Sequence of chain 2.B:
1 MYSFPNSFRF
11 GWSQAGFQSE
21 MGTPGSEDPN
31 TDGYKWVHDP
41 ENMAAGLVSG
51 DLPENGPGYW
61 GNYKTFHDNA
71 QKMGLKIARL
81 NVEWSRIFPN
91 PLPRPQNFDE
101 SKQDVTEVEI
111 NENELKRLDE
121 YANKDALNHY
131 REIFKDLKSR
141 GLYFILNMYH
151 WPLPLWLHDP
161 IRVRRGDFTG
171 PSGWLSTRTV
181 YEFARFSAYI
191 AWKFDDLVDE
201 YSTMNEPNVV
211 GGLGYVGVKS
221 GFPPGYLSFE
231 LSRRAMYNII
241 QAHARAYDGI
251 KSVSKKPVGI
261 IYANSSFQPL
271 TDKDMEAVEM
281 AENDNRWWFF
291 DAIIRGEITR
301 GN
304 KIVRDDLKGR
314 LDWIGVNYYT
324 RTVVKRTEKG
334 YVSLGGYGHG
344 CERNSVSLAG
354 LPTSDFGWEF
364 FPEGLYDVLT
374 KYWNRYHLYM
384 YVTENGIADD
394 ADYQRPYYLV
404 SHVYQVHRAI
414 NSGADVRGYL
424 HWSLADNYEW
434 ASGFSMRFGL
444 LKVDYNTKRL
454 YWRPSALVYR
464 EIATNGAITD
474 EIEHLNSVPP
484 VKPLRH

Binding-site contacts:
Ligand atom C2 contacts residue ALA434 of chain 2.B at 4.1 Å (hydrophobic).
Ligand atom C4 contacts residue VAL37 of chain 2.B at 3.8 Å (hydrophobic).
Ligand atom N7 contacts residue TRP151 of chain 2.B at 3.5 Å.
Ligand atom C1 contacts residue PRO223 of chain 2.B at 3.3 Å (hydrophobic).
Ligand atom C2 contacts residue PHE222 of chain 2.B at 4.0 Å (hydrophobic).
Ligand atom C6 contacts residue PRO223 of chain 2.B at 3.3 Å (hydrophobic).
Ligand atom C3 contacts residue GLY221 of chain 2.B at 4.0 Å.
Ligand atom C8 contacts residue TRP151 of chain 2.B at 3.5 Å (hydrophobic).
Ligand atom C8 contacts residue TRP433 of chain 2.B at 3.8 Å (hydrophobic).
Ligand atom C2 contacts residue TRP433 of chain 2.B at 3.7 Å (hydrophobic).
Ligand atom C5 contacts residue PRO223 of chain 2.B at 3.8 Å (hydrophobic).
Ligand atom C1 contacts residue PHE222 of chain 2.B at 3.5 Å (hydrophobic).
Ligand atom F10 contacts residue TRP36 of chain 2.B at 4.0 Å.
Ligand atom F10 contacts residue GLY221 of chain 2.B at 4.0 Å.
Ligand atom C5 contacts residue GLY33 of chain 2.B at 4.0 Å.
Ligand atom C9 contacts residue GLY33 of chain 2.B at 3.4 Å.
Ligand atom C2 contacts residue GLY221 of chain 2.B at 3.5 Å.
Ligand atom C3 contacts residue TRP36 of chain 2.B at 4.1 Å (hydrophobic).
Ligand atom C9 contacts residue PRO223 of chain 2.B at 4.2 Å (hydrophobic).
Ligand atom C4 contacts residue TRP433 of chain 2.B at 3.5 Å (hydrophobic).
Ligand atom C3 contacts residue ALA434 of chain 2.B at 4.1 Å (hydrophobic).
Ligand atom C5 contacts residue TRP433 of chain 2.B at 3.4 Å (hydrophobic).
Ligand atom C6 contacts residue TRP433 of chain 2.B at 3.5 Å (hydrophobic).
Ligand atom N7 contacts residue PRO223 of chain 2.B at 3.7 Å.
Ligand atom N7 contacts residue TRP433 of chain 2.B at 3.9 Å.
Ligand atom F10 contacts residue ALA434 of chain 2.B at 3.4 Å.
Ligand atom C1 contacts residue TRP433 of chain 2.B at 3.7 Å (hydrophobic).
Ligand atom C3 contacts residue PRO223 of chain 2.B at 4.2 Å (hydrophobic).
Ligand atom C3 contacts residue TRP433 of chain 2.B at 3.8 Å (hydrophobic).
Ligand atom N7 contacts residue PHE222 of chain 2.B at 3.5 Å.
Ligand atom C9 contacts residue PRO152 of chain 2.B at 4.0 Å (hydrophobic).
Ligand atom C6 contacts residue PHE222 of chain 2.B at 4.0 Å (hydrophobic).
Ligand atom C4 contacts residue PHE17 of chain 2.B at 4.1 Å (hydrophobic).
Ligand atom F10 contacts residue TRP433 of chain 2.B at 3.5 Å.
Ligand atom C8 contacts residue PRO223 of chain 2.B at 4.0 Å (hydrophobic).
Ligand atom C2 contacts residue PRO223 of chain 2.B at 3.7 Å (hydrophobic).
Ligand atom F10 contacts residue VAL37 of chain 2.B at 3.1 Å.
Ligand atom C9 contacts residue TRP433 of chain 2.B at 3.5 Å (hydrophobic).
Ligand atom C8 contacts residue PRO152 of chain 2.B at 3.6 Å (hydrophobic).
Ligand atom C3 contacts residue VAL37 of chain 2.B at 3.9 Å (hydrophobic).

The small molecule below binds the protein below.
Small molecule (SMILES): Fc1ccc2[nH]ccc2c1